Binding-site contacts:
Ligand atom C7 contacts residue ILE129 of chain 1.B at 3.8 Å (hydrophobic).
Ligand atom C3 contacts residue LEU306 of chain 1.B at 4.4 Å (hydrophobic).
Ligand atom C3 contacts residue ACT1 of chain 1.F at 3.5 Å.
Ligand atom C2 contacts residue GLU224 of chain 1.B at 4.1 Å.
Ligand atom C17 contacts residue VAL128 of chain 1.B at 4.4 Å (hydrophobic).
Ligand atom O3 contacts residue TRP227 of chain 1.B at 3.3 Å.
Ligand atom C14 contacts residue ILE129 of chain 1.B at 4.2 Å (hydrophobic).
Ligand atom C6 contacts residue TRP86 of chain 1.B at 4.0 Å (hydrophobic).
Ligand atom C7 contacts residue TRP227 of chain 1.B at 4.2 Å (hydrophobic).
Ligand atom C7 contacts residue TRP86 of chain 1.B at 4.3 Å (hydrophobic).
Ligand atom C2 contacts residue TRP227 of chain 1.B at 3.8 Å (hydrophobic).
Ligand atom C15 contacts residue VAL128 of chain 1.B at 3.2 Å (hydrophobic).
Ligand atom O3 contacts residue HIS222 of chain 1.B at 4.1 Å.
Ligand atom C2 contacts residue TYR24 of chain 1.B at 3.8 Å (hydrophobic).
Ligand atom O3 contacts residue ACT1 of chain 1.F at 4.0 Å.
Ligand atom C9 contacts residue TRP227 of chain 1.B at 3.7 Å (hydrophobic).
Ligand atom C2 contacts residue HIS222 of chain 1.B at 3.8 Å.
Ligand atom C1 contacts residue GLU224 of chain 1.B at 3.9 Å.
Ligand atom C8 contacts residue VAL54 of chain 1.B at 4.2 Å (hydrophobic).
Ligand atom C2 contacts residue ACT1 of chain 1.F at 3.7 Å.
Ligand atom C6 contacts residue ACT1 of chain 1.F at 4.2 Å.
Ligand atom C15 contacts residue ILE129 of chain 1.B at 3.7 Å (hydrophobic).
Ligand atom C16 contacts residue VAL128 of chain 1.B at 3.2 Å (hydrophobic).
Ligand atom O3 contacts residue LEU306 of chain 1.B at 3.3 Å.
Ligand atom C10 contacts residue TRP227 of chain 1.B at 4.3 Å (hydrophobic).
Ligand atom C3 contacts residue TRP227 of chain 1.B at 3.7 Å (hydrophobic).
Ligand atom C9 contacts residue TYR24 of chain 1.B at 4.3 Å (hydrophobic).
Ligand atom C15 contacts residue VAL54 of chain 1.B at 4.0 Å (hydrophobic).
Ligand atom C3 contacts residue HIS222 of chain 1.B at 4.3 Å.
Ligand atom C10 contacts residue TYR24 of chain 1.B at 3.8 Å (hydrophobic).
Ligand atom C4 contacts residue TRP227 of chain 1.B at 4.2 Å (hydrophobic).
Ligand atom C19 contacts residue ACT1 of chain 1.F at 4.2 Å.
Ligand atom C5 contacts residue ACT1 of chain 1.F at 4.0 Å.
Ligand atom C16 contacts residue ILE129 of chain 1.B at 3.9 Å (hydrophobic).
Ligand atom C18 contacts residue VAL54 of chain 1.B at 3.6 Å (hydrophobic).
Ligand atom C4 contacts residue ACT1 of chain 1.F at 3.5 Å.
Ligand atom C1 contacts residue TYR24 of chain 1.B at 3.1 Å (hydrophobic).
Ligand atom C19 contacts residue TYR24 of chain 1.B at 3.2 Å (hydrophobic).
Ligand atom C1 contacts residue TRP227 of chain 1.B at 3.4 Å (hydrophobic).
Ligand atom C11 contacts residue TYR24 of chain 1.B at 3.5 Å (hydrophobic).

A protein and the small-molecule ligand that binds it are described below.
Small molecule (SMILES): C[C@]12CC[C@H]3[C@@H](CCC4=CC(=O)CC[C@@]43C)[C@@H]1CC[C@@H]2O

Sequence of chain 1.B:
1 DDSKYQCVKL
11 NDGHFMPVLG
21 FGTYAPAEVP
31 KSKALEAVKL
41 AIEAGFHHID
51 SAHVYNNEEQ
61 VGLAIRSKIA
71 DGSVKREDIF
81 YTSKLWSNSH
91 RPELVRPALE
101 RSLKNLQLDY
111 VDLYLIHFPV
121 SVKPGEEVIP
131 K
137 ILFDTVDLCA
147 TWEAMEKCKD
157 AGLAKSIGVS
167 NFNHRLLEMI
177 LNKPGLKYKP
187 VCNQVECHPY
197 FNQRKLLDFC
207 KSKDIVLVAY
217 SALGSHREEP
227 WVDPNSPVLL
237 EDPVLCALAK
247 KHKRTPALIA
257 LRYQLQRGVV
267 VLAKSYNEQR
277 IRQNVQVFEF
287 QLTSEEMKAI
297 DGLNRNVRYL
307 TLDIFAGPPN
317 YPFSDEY